Sequence of chain 1.B:
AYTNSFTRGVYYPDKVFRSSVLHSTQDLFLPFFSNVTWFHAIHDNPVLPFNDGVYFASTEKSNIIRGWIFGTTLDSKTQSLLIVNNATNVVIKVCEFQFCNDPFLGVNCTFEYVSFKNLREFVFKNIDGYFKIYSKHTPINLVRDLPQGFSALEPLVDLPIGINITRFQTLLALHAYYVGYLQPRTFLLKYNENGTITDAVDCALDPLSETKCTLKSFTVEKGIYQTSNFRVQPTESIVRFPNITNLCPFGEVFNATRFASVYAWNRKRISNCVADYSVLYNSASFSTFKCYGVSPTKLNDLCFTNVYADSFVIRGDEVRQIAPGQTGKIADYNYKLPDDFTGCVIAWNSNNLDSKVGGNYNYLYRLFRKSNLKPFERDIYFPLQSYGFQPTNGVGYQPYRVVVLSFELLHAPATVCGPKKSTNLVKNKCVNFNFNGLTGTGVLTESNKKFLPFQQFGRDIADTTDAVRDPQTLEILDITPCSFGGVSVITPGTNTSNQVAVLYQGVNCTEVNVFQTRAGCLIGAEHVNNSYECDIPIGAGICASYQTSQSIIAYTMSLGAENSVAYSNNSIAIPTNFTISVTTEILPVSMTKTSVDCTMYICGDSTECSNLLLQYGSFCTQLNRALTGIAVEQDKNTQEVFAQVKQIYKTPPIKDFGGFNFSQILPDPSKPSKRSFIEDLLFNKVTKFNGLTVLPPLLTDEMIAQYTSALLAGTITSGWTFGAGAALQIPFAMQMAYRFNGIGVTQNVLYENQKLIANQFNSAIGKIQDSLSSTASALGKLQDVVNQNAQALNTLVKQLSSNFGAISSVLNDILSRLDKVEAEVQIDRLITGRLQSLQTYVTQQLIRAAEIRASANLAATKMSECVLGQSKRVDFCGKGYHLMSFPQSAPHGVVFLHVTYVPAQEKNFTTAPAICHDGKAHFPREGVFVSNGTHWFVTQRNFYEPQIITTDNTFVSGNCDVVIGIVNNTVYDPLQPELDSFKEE

Sequence of chain 1.A:
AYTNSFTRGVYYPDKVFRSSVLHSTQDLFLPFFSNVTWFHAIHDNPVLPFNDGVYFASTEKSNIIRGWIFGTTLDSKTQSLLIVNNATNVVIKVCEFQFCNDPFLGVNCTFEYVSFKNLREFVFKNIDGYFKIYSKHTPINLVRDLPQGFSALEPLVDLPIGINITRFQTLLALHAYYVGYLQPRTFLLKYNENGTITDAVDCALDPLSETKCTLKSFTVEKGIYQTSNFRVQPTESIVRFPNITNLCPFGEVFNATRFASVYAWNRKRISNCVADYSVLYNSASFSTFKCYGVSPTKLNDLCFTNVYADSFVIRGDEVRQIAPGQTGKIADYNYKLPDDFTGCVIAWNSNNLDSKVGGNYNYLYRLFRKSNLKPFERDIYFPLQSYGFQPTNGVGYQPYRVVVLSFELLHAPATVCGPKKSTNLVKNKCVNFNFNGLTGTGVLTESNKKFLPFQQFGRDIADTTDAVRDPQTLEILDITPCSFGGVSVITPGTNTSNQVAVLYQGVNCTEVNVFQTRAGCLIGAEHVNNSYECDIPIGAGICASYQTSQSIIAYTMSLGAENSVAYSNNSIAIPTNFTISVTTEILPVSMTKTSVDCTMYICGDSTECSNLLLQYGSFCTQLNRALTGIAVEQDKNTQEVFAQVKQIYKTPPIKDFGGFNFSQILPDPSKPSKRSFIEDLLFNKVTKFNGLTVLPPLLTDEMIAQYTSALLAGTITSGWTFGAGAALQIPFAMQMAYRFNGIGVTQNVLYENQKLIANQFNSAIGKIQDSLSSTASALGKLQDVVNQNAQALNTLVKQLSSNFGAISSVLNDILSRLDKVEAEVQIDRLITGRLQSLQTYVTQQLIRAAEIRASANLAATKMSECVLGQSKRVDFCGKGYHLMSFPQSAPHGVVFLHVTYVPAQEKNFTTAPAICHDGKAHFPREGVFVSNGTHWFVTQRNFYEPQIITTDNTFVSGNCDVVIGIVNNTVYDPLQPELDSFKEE

Binding-site contacts:
Ligand atom O7 contacts residue ASN709 of chain 1.B at 2.5 Å (h-bond).
Ligand atom C8 contacts residue ASN709 of chain 1.B at 4.2 Å.
Ligand atom C4 contacts residue ASN709 of chain 1.B at 4.2 Å.
Ligand atom C8 contacts residue GLY1131 of chain 1.B at 4.0 Å.
Ligand atom O5 contacts residue ASP796 of chain 1.A at 3.6 Å (salt-bridge).
Ligand atom C3 contacts residue ASN709 of chain 1.B at 3.8 Å.
Ligand atom C2 contacts residue ASN709 of chain 1.B at 2.4 Å.
Ligand atom C7 contacts residue ASN709 of chain 1.B at 2.9 Å.
Ligand atom O5 contacts residue ASN709 of chain 1.B at 2.4 Å (h-bond).
Ligand atom C5 contacts residue ASN709 of chain 1.B at 3.7 Å.
Ligand atom O7 contacts residue ASP796 of chain 1.A at 4.3 Å.
Ligand atom C1 contacts residue ASP796 of chain 1.A at 3.8 Å.
Ligand atom N2 contacts residue ASN709 of chain 1.B at 2.9 Å (h-bond).
Ligand atom C1 contacts residue ASN709 of chain 1.B at 1.4 Å.

A protein and the small-molecule ligand that binds it are described below.
Small molecule (SMILES): CC(=O)N[C@@H]1[C@@H](O)[C@H](O)[C@@H](CO)O[C@H]1O